Binding-site contacts:
Ligand atom C7 contacts residue LEU164 of chain 2.A at 3.2 Å (hydrophobic).
Ligand atom O4 contacts residue SER161 of chain 2.A at 2.7 Å (h-bond).
Ligand atom C26 contacts residue ALA43 of chain 2.A at 3.5 Å (hydrophobic).
Ligand atom C20 contacts residue GLY116 of chain 2.A at 3.6 Å.
Ligand atom C25 contacts residue GLY44 of chain 2.A at 3.1 Å.
Ligand atom O2 contacts residue HIS112 of chain 2.A at 3.2 Å.
Ligand atom O2 contacts residue MET113 of chain 2.A at 2.4 Å (h-bond).
Ligand atom C15 contacts residue LEU164 of chain 2.A at 3.7 Å (hydrophobic).
Ligand atom N3 contacts residue GLU111 of chain 2.A at 2.8 Å (salt-bridge).
Ligand atom O1 contacts residue GLY42 of chain 2.A at 3.5 Å.
Ligand atom C1 contacts residue SER161 of chain 2.A at 3.7 Å.
Ligand atom C23 contacts residue LEU164 of chain 2.A at 3.4 Å (hydrophobic).
Ligand atom C6 contacts residue LEU164 of chain 2.A at 3.3 Å (hydrophobic).
Ligand atom C21 contacts residue MET113 of chain 2.A at 3.3 Å (hydrophobic).
Ligand atom C24 contacts residue GLY42 of chain 2.A at 3.7 Å.
Ligand atom C8 contacts residue LEU164 of chain 2.A at 3.6 Å (hydrophobic).
Ligand atom C19 contacts residue GLN120 of chain 2.A at 3.3 Å.
Ligand atom C16 contacts residue LEU41 of chain 2.A at 3.5 Å (hydrophobic).
Ligand atom C18 contacts residue LEU41 of chain 2.A at 3.2 Å (hydrophobic).
Ligand atom C5 contacts residue LEU41 of chain 2.A at 3.8 Å (hydrophobic).
Ligand atom C15 contacts residue GLU111 of chain 2.A at 3.6 Å.
Ligand atom N3 contacts residue LEU164 of chain 2.A at 3.7 Å.
Ligand atom C19 contacts residue GLY116 of chain 2.A at 3.7 Å.
Ligand atom C18 contacts residue GLN120 of chain 2.A at 3.1 Å.
Ligand atom C21 contacts residue LEU41 of chain 2.A at 3.4 Å (hydrophobic).
Ligand atom N1 contacts residue VAL49 of chain 2.A at 3.6 Å.
Ligand atom C23 contacts residue ALA62 of chain 2.A at 3.7 Å (hydrophobic).
Ligand atom C25 contacts residue VAL49 of chain 2.A at 3.5 Å (hydrophobic).
Ligand atom C20 contacts residue LEU41 of chain 2.A at 3.8 Å (hydrophobic).
Ligand atom O2 contacts residue GLU111 of chain 2.A at 3.7 Å.
Ligand atom C14 contacts residue MET110 of chain 2.A at 3.2 Å (hydrophobic).
Ligand atom C15 contacts residue ALA62 of chain 2.A at 3.5 Å (hydrophobic).
Ligand atom C15 contacts residue MET113 of chain 2.A at 3.4 Å (hydrophobic).
Ligand atom C20 contacts residue MET113 of chain 2.A at 3.5 Å (hydrophobic).
Ligand atom C12 contacts residue LYS64 of chain 2.A at 3.6 Å.
Ligand atom C10 contacts residue VAL49 of chain 2.A at 3.6 Å (hydrophobic).
Ligand atom C13 contacts residue MET110 of chain 2.A at 3.5 Å (hydrophobic).
Ligand atom C17 contacts residue LEU41 of chain 2.A at 3.6 Å (hydrophobic).
Ligand atom O3 contacts residue SER161 of chain 2.A at 3.5 Å (h-bond).
Ligand atom N3 contacts residue ALA62 of chain 2.A at 3.3 Å.

Sequence of chain 2.A:
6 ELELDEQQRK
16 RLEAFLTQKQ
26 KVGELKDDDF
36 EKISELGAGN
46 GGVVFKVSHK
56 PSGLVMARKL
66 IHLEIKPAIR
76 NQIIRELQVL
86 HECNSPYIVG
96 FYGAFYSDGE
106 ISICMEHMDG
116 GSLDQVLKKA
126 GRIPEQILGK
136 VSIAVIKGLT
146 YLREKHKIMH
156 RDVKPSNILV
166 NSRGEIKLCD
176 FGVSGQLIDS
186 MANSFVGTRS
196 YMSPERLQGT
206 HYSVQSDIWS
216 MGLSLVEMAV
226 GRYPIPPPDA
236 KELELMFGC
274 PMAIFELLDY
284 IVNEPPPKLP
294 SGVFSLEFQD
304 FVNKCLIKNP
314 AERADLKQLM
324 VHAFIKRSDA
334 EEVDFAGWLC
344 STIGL

A protein and the small-molecule ligand that binds it are described below.
Small molecule (SMILES): COC(=O)[C@@]1(O)C[C@H]2O[C@]1(C)n1c3ccccc3c3c4c(c5c6ccccc6n2c5c31)C(=O)NC4